This protein binds this small molecule.
Small molecule (SMILES): C[C@H](N)C(=O)N[C@@H](C)C(=O)N1CCC[C@H]1C(=O)N[C@@H](C)C(=O)N[C@@H](C)C=O

Binding-site contacts:
Ligand atom CA contacts residue PHE368 of chain 1.A at 3.9 Å (hydrophobic).
Ligand atom C contacts residue PHE368 of chain 1.A at 4.1 Å (hydrophobic).
Ligand atom CB contacts residue ARG363 of chain 1.A at 3.9 Å.
Ligand atom O contacts residue ARG363 of chain 1.A at 2.9 Å (salt-bridge).
Ligand atom CG contacts residue ARG363 of chain 1.A at 4.5 Å.
Ligand atom CA contacts residue ASP367 of chain 1.A at 4.2 Å.
Ligand atom CD contacts residue LYS272 of chain 1.A at 4.4 Å.
Ligand atom O contacts residue ASP367 of chain 1.A at 3.5 Å.
Ligand atom C contacts residue LYS272 of chain 1.A at 4.2 Å.
Ligand atom CB contacts residue ILE395 of chain 1.A at 4.4 Å (hydrophobic).
Ligand atom CB contacts residue ASP367 of chain 1.A at 3.3 Å.
Ligand atom C contacts residue ASP367 of chain 1.A at 4.1 Å.
Ligand atom CG contacts residue ILE395 of chain 1.A at 4.0 Å (hydrophobic).
Ligand atom CD contacts residue ILE395 of chain 1.A at 3.8 Å (hydrophobic).
Ligand atom N contacts residue LYS272 of chain 1.A at 4.4 Å.
Ligand atom CA contacts residue LYS272 of chain 1.A at 4.3 Å.
Ligand atom O contacts residue LYS272 of chain 1.A at 3.0 Å (salt-bridge).
Ligand atom O contacts residue PHE368 of chain 1.A at 4.0 Å.
Ligand atom N contacts residue ASP367 of chain 1.A at 4.3 Å.
Ligand atom N contacts residue PHE368 of chain 1.A at 3.8 Å.
Ligand atom C contacts residue PHE368 of chain 1.A at 3.7 Å (hydrophobic).
Ligand atom N contacts residue ILE395 of chain 1.A at 4.2 Å.
Ligand atom CB contacts residue ILE366 of chain 1.A at 4.0 Å (hydrophobic).
Ligand atom O contacts residue ILE395 of chain 1.A at 3.6 Å.
Ligand atom CA contacts residue ILE366 of chain 1.A at 4.4 Å (hydrophobic).
Ligand atom CG contacts residue LYS272 of chain 1.A at 3.9 Å.
Ligand atom C contacts residue ARG363 of chain 1.A at 3.6 Å.
Ligand atom O contacts residue PHE368 of chain 1.A at 3.3 Å.
Ligand atom CA contacts residue PHE368 of chain 1.A at 4.2 Å (hydrophobic).
Ligand atom CB contacts residue LYS272 of chain 1.A at 4.4 Å.
Ligand atom O contacts residue PHE368 of chain 1.A at 3.1 Å (h-bond).
Ligand atom CB contacts residue GLU396 of chain 1.A at 4.0 Å.
Ligand atom C contacts residue PHE368 of chain 1.A at 3.5 Å (hydrophobic).
Ligand atom CB contacts residue ILE395 of chain 1.A at 4.3 Å (hydrophobic).

Sequence of chain 1.A:
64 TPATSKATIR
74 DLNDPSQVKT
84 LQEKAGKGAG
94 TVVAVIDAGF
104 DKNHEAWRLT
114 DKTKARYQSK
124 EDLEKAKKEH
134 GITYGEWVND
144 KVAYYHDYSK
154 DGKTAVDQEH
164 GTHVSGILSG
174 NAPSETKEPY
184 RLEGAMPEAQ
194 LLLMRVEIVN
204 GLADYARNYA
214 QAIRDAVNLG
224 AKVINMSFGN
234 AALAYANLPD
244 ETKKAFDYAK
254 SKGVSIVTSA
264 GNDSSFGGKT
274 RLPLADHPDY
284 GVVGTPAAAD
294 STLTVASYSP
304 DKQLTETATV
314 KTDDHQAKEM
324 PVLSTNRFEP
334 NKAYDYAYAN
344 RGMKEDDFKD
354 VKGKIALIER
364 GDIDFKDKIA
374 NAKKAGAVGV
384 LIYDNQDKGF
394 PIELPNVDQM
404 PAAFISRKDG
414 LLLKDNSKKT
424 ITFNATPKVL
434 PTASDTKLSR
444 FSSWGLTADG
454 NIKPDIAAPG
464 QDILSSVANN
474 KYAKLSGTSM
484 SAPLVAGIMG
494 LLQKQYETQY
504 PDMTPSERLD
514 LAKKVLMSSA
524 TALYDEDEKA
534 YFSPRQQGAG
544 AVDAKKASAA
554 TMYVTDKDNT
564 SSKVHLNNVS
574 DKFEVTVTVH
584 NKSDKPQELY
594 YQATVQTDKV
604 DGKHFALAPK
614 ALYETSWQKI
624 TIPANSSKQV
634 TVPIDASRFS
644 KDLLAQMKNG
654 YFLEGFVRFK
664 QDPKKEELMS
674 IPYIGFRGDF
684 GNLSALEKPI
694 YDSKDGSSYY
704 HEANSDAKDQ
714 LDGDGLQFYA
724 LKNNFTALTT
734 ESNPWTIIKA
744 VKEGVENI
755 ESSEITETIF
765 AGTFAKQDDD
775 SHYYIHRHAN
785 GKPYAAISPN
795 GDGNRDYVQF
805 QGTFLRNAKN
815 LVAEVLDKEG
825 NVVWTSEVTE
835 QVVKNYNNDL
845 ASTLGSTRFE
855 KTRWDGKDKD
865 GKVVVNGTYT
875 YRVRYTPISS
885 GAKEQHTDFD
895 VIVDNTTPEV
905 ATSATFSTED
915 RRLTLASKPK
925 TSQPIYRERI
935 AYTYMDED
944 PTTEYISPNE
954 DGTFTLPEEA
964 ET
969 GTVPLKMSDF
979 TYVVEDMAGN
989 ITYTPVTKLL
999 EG